A protein and the small-molecule ligand that binds it are described below.
Small molecule (SMILES): Cc1ccncc1NC(=O)Cc1cc(Cl)cc(NS(N)(=O)=O)c1

Sequence of chain 2.A:
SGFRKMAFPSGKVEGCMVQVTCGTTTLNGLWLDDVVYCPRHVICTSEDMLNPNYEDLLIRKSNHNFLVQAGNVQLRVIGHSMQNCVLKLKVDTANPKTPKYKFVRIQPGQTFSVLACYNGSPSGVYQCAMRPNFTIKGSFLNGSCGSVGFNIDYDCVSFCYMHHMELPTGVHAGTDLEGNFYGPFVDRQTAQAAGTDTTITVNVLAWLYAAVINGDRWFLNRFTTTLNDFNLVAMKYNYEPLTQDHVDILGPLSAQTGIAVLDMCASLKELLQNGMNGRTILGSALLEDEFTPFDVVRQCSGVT

Sequence of chain 1.A:
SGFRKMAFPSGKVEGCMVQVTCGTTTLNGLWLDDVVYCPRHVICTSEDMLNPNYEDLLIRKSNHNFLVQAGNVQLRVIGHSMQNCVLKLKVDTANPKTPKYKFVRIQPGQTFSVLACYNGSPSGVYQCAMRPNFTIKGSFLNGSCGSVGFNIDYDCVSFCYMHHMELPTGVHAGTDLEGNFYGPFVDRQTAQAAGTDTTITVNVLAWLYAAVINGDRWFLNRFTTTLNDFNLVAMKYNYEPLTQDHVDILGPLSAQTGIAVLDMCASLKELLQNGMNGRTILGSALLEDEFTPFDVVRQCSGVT

Binding-site contacts:
Ligand atom C3 contacts residue GLU166 of chain 1.A at 3.8 Å.
Ligand atom C1 contacts residue GLU166 of chain 1.A at 3.6 Å.
Ligand atom C3 contacts residue SER1 of chain 2.A at 3.9 Å.
Ligand atom N contacts residue SER144 of chain 1.A at 3.7 Å.
Ligand atom C4 contacts residue GLU166 of chain 1.A at 3.9 Å.
Ligand atom CL contacts residue ASP187 of chain 1.A at 3.4 Å.
Ligand atom C3 contacts residue HIS163 of chain 1.A at 3.9 Å.
Ligand atom N contacts residue PHE140 of chain 1.A at 3.7 Å.
Ligand atom C11 contacts residue MET49 of chain 1.A at 4.0 Å (hydrophobic).
Ligand atom CL contacts residue MET49 of chain 1.A at 3.4 Å.
Ligand atom N3 contacts residue GLU166 of chain 1.A at 2.6 Å (salt-bridge).
Ligand atom CL contacts residue HIS41 of chain 1.A at 3.8 Å.
Ligand atom C4 contacts residue CYS145 of chain 1.A at 3.8 Å (hydrophobic).
Ligand atom CL contacts residue ARG188 of chain 1.A at 3.8 Å.
Ligand atom O contacts residue MET165 of chain 1.A at 3.3 Å.
Ligand atom CL contacts residue MET165 of chain 1.A at 3.8 Å.
Ligand atom C2 contacts residue LEU141 of chain 1.A at 3.5 Å (hydrophobic).
Ligand atom C11 contacts residue ARG188 of chain 1.A at 3.8 Å.
Ligand atom S contacts residue GLU166 of chain 1.A at 3.9 Å.
Ligand atom C9 contacts residue MET165 of chain 1.A at 3.8 Å (hydrophobic).
Ligand atom C10 contacts residue MET165 of chain 1.A at 3.6 Å (hydrophobic).
Ligand atom C1 contacts residue ASN142 of chain 1.A at 3.8 Å.
Ligand atom N contacts residue HIS163 of chain 1.A at 2.8 Å (h-bond).
Ligand atom C2 contacts residue GLU166 of chain 1.A at 3.4 Å.
Ligand atom C2 contacts residue ASN142 of chain 1.A at 3.7 Å.
Ligand atom C3 contacts residue LEU141 of chain 1.A at 3.8 Å (hydrophobic).
Ligand atom O contacts residue GLU166 of chain 1.A at 3.0 Å (salt-bridge).
Ligand atom O1 contacts residue GLN189 of chain 1.A at 3.3 Å.
Ligand atom C4 contacts residue HIS163 of chain 1.A at 3.4 Å.
Ligand atom C contacts residue GLU166 of chain 1.A at 3.4 Å.
Ligand atom C contacts residue ASN142 of chain 1.A at 3.8 Å.
Ligand atom N1 contacts residue CYS145 of chain 1.A at 3.9 Å.
Ligand atom C11 contacts residue MET165 of chain 1.A at 3.8 Å (hydrophobic).
Ligand atom C3 contacts residue PHE140 of chain 1.A at 3.2 Å (hydrophobic).
Ligand atom C9 contacts residue HIS164 of chain 1.A at 3.9 Å.
Ligand atom N2 contacts residue GLN189 of chain 1.A at 3.5 Å.
Ligand atom C9 contacts residue MET49 of chain 1.A at 3.9 Å (hydrophobic).
Ligand atom C1 contacts residue LEU141 of chain 1.A at 3.9 Å (hydrophobic).
Ligand atom C2 contacts residue PHE140 of chain 1.A at 3.6 Å (hydrophobic).
Ligand atom C10 contacts residue MET49 of chain 1.A at 3.5 Å (hydrophobic).